Sequence of chain 1.C:
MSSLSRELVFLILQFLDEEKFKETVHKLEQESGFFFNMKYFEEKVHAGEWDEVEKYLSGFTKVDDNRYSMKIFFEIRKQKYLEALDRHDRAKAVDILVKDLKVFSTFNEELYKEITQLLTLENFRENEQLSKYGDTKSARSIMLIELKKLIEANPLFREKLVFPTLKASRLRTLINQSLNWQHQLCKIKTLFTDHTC

Binding-site contacts:
Ligand atom O contacts residue LYS78 of chain 1.C at 3.3 Å.
Ligand atom CD2 contacts residue ARG67 of chain 1.C at 3.3 Å.
Ligand atom N contacts residue GLU75 of chain 1.C at 3.8 Å.
Ligand atom O contacts residue LEU130 of chain 1.C at 2.9 Å.
Ligand atom CD2 contacts residue PHE74 of chain 1.C at 4.0 Å (hydrophobic).
Ligand atom CG contacts residue LEU111 of chain 1.C at 3.9 Å (hydrophobic).
Ligand atom C contacts residue LYS78 of chain 1.C at 3.8 Å.
Ligand atom CD2 contacts residue LEU111 of chain 1.C at 3.8 Å (hydrophobic).
Ligand atom OD2 contacts residue ILE142 of chain 1.C at 3.4 Å.
Ligand atom C contacts residue LYS78 of chain 1.C at 3.7 Å.
Ligand atom O contacts residue LYS78 of chain 1.C at 2.7 Å (salt-bridge).
Ligand atom CG contacts residue PHE74 of chain 1.C at 3.8 Å (hydrophobic).
Ligand atom CG contacts residue ARG67 of chain 1.C at 3.8 Å.
Ligand atom CB contacts residue GLN129 of chain 1.C at 3.9 Å.
Ligand atom CB contacts residue GLN129 of chain 1.C at 3.7 Å.
Ligand atom CD1 contacts residue TYR68 of chain 1.C at 3.4 Å (hydrophobic).
Ligand atom CA contacts residue LYS78 of chain 1.C at 3.7 Å.
Ligand atom CD1 contacts residue LYS71 of chain 1.C at 3.6 Å.
Ligand atom CB contacts residue LYS71 of chain 1.C at 3.4 Å.
Ligand atom O contacts residue PHE74 of chain 1.C at 3.4 Å.
Ligand atom C contacts residue LEU111 of chain 1.C at 4.0 Å (hydrophobic).
Ligand atom CG2 contacts residue TYR133 of chain 1.C at 4.0 Å (hydrophobic).
Ligand atom CD1 contacts residue PHE74 of chain 1.C at 3.8 Å (hydrophobic).
Ligand atom O contacts residue LYS78 of chain 1.C at 2.9 Å (salt-bridge).
Ligand atom N contacts residue LYS78 of chain 1.C at 3.5 Å.
Ligand atom C contacts residue LYS78 of chain 1.C at 3.3 Å.
Ligand atom OG1 contacts residue ILE142 of chain 1.C at 4.0 Å.
Ligand atom CB contacts residue LEU111 of chain 1.C at 3.3 Å (hydrophobic).
Ligand atom CD1 contacts residue GLN129 of chain 1.C at 3.6 Å.
Ligand atom O contacts residue LYS71 of chain 1.C at 3.3 Å (salt-bridge).
Ligand atom CD1 contacts residue LEU130 of chain 1.C at 4.0 Å (hydrophobic).
Ligand atom O contacts residue GLU75 of chain 1.C at 3.7 Å.
Ligand atom CD1 contacts residue ARG67 of chain 1.C at 3.6 Å.
Ligand atom N contacts residue LEU111 of chain 1.C at 3.9 Å.
Ligand atom C contacts residue LEU130 of chain 1.C at 3.7 Å (hydrophobic).
Ligand atom C contacts residue LYS71 of chain 1.C at 3.9 Å.
Ligand atom CD1 contacts residue ASN127 of chain 1.C at 4.0 Å.
Ligand atom CD2 contacts residue ILE115 of chain 1.C at 3.3 Å (hydrophobic).
Ligand atom O contacts residue LYS71 of chain 1.C at 3.5 Å.
Ligand atom N contacts residue GLU146 of chain 1.C at 3.9 Å.

A protein and the small-molecule ligand that binds it are described below.
Small molecule (SMILES): CC(C)C[C@@H](C=O)NC(=O)CNC(=O)[C@H](CC(C)C)NC(=O)[C@H](CCCN=C(N)N)NC(=O)[C@H](CC(C)C)NC(=O)[C@H](C)NC(=O)[C@@H](NC(=O)[C@@H](N)CC(=O)O)[C@@H](C)O